Binding-site contacts:
Ligand atom C5 contacts residue NAG1 of chain 1.D at 4.2 Å.
Ligand atom C4 contacts residue NAG1 of chain 1.D at 3.9 Å.
Ligand atom O5 contacts residue ASN48 of chain 1.A at 2.8 Å (h-bond).
Ligand atom O4 contacts residue NAG1 of chain 1.D at 2.9 Å (h-bond).
Ligand atom C5 contacts residue TYR35 of chain 1.A at 3.9 Å (hydrophobic).
Ligand atom O7 contacts residue ASN48 of chain 1.A at 4.3 Å.
Ligand atom O7 contacts residue THR50 of chain 1.A at 4.4 Å.
Ligand atom C2 contacts residue ASN48 of chain 1.A at 4.1 Å.
Ligand atom C1 contacts residue ASN48 of chain 1.A at 2.9 Å.
Ligand atom O5 contacts residue TYR35 of chain 1.A at 3.5 Å (h-bond).
Ligand atom O6 contacts residue NAG1 of chain 1.D at 3.9 Å.
Ligand atom N2 contacts residue ASN48 of chain 1.A at 4.5 Å.
Ligand atom C6 contacts residue NAG1 of chain 1.D at 3.5 Å.
Ligand atom O5 contacts residue PRO20 of chain 1.A at 4.2 Å.
Ligand atom C6 contacts residue PRO20 of chain 1.A at 4.4 Å (hydrophobic).
Ligand atom C5 contacts residue ASN48 of chain 1.A at 4.2 Å.
Ligand atom O6 contacts residue ASN48 of chain 1.A at 4.5 Å.
Ligand atom C1 contacts residue TYR35 of chain 1.A at 3.5 Å (hydrophobic).

A small-molecule ligand and the protein it binds are described below.
Small molecule (SMILES): CC(=O)N[C@@H]1[C@@H](O)[C@H](O)[C@@H](CO)O[C@H]1O

Sequence of chain 1.A:
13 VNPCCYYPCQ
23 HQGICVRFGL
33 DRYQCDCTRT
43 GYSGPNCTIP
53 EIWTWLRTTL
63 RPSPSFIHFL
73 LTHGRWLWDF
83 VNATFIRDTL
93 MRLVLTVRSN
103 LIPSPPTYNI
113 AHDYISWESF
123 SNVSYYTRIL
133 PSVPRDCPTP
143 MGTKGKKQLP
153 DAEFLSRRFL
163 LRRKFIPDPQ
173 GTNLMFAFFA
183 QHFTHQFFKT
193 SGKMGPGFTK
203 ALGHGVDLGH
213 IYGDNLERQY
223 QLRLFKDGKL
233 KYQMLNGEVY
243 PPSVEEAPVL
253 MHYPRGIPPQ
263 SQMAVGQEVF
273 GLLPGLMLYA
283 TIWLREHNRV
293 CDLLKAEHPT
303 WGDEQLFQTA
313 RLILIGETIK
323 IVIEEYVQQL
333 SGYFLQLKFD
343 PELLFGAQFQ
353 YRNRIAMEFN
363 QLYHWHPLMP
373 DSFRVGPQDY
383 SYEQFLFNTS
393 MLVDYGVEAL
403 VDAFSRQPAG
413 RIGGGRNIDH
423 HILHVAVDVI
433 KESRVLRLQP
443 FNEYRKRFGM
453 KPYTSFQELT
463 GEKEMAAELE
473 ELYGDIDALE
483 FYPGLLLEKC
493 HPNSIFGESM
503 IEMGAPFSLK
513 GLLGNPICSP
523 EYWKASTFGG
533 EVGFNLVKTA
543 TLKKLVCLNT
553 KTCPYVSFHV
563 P